Binding-site contacts:
Ligand atom CB contacts residue TYR9 of chain 1.A at 3.5 Å (hydrophobic).
Ligand atom CG contacts residue PHE67 of chain 1.A at 3.4 Å (hydrophobic).
Ligand atom O contacts residue THR73 of chain 1.A at 2.8 Å (h-bond).
Ligand atom CA contacts residue TYR7 of chain 1.A at 3.3 Å (hydrophobic).
Ligand atom CA contacts residue ASN70 of chain 1.A at 3.5 Å.
Ligand atom O contacts residue ASN70 of chain 1.A at 3.2 Å (h-bond).
Ligand atom CE2 contacts residue SER116 of chain 1.A at 3.0 Å.
Ligand atom O contacts residue TYR84 of chain 1.A at 3.0 Å (h-bond).
Ligand atom OD2 contacts residue ARG97 of chain 1.A at 3.6 Å (salt-bridge).
Ligand atom CA contacts residue TYR99 of chain 1.A at 3.6 Å (hydrophobic).
Ligand atom C contacts residue TYR7 of chain 1.A at 3.3 Å (hydrophobic).
Ligand atom CB contacts residue ASN70 of chain 1.A at 3.4 Å.
Ligand atom O contacts residue THR143 of chain 1.A at 2.9 Å (h-bond).
Ligand atom CD1 contacts residue TRP147 of chain 1.A at 3.4 Å (hydrophobic).
Ligand atom CZ contacts residue SER116 of chain 1.A at 3.3 Å.
Ligand atom OH contacts residue TYR74 of chain 1.A at 3.5 Å (h-bond).
Ligand atom O contacts residue ILE66 of chain 1.A at 3.1 Å.
Ligand atom O contacts residue TRP147 of chain 1.A at 2.8 Å (h-bond).
Ligand atom N contacts residue SER77 of chain 1.A at 2.9 Å (h-bond).
Ligand atom CD1 contacts residue ASN63 of chain 1.A at 3.5 Å.
Ligand atom O contacts residue TYR159 of chain 1.A at 2.7 Å (h-bond).
Ligand atom OH contacts residue ARG97 of chain 1.A at 3.4 Å.
Ligand atom CD1 contacts residue SER77 of chain 1.A at 3.3 Å.
Ligand atom N contacts residue TYR7 of chain 1.A at 2.7 Å (h-bond).
Ligand atom N contacts residue ASN70 of chain 1.A at 2.8 Å (h-bond).
Ligand atom CE1 contacts residue TRP147 of chain 1.A at 3.5 Å (hydrophobic).
Ligand atom CD contacts residue TYR99 of chain 1.A at 3.4 Å (hydrophobic).
Ligand atom CD2 contacts residue ARG62 of chain 1.A at 3.2 Å.
Ligand atom OH contacts residue SER116 of chain 1.A at 2.8 Å (h-bond).
Ligand atom CB contacts residue SER77 of chain 1.A at 3.5 Å.
Ligand atom C contacts residue SER77 of chain 1.A at 3.5 Å.
Ligand atom CA contacts residue SER77 of chain 1.A at 3.2 Å.
Ligand atom O contacts residue LYS146 of chain 1.A at 3.4 Å.
Ligand atom CB contacts residue TYR99 of chain 1.A at 3.2 Å (hydrophobic).
Ligand atom OD2 contacts residue TYR74 of chain 1.A at 3.1 Å.
Ligand atom O contacts residue ASN70 of chain 1.A at 3.4 Å (h-bond).
Ligand atom N contacts residue TYR171 of chain 1.A at 2.9 Å (h-bond).
Ligand atom CG contacts residue GLU76 of chain 1.A at 3.4 Å.
Ligand atom CG2 contacts residue TRP147 of chain 1.A at 3.5 Å (hydrophobic).
Ligand atom CD contacts residue ASN63 of chain 1.A at 3.1 Å.

Sequence of chain 1.A:
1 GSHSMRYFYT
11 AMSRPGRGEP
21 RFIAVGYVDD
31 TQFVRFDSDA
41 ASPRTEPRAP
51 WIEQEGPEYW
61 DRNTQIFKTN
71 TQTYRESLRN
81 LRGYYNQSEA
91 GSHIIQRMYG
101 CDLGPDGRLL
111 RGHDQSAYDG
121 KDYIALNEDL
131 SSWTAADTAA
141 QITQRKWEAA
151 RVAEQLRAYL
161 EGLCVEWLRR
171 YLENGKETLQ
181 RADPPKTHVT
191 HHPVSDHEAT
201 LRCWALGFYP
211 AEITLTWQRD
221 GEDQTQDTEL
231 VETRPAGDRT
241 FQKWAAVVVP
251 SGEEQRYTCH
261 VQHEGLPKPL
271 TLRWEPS

This small molecule binds to this protein.
Small molecule (SMILES): CC[C@H](C)[C@H](NC(=O)[C@H](CC(=O)O)NC(=O)[C@H](CC(C)C)NC(=O)[C@@H]1CCCN1C(=O)[C@@H]1CCCN1C(=O)[C@@H](N)CC(C)C)C(=O)N[C@H](C(=O)N1CCC[C@H]1C(=O)N[C@H](C=O)Cc1ccc(O)cc1)[C@@H](C)O